Binding-site contacts:
Ligand atom C1 contacts residue ASN67 of chain 59.E at 1.4 Å.
Ligand atom C7 contacts residue ASN67 of chain 59.E at 3.6 Å.
Ligand atom N2 contacts residue ASN67 of chain 59.E at 2.9 Å (h-bond).
Ligand atom N2 contacts residue MET118 of chain 59.E at 3.9 Å.
Ligand atom O5 contacts residue ASN67 of chain 59.E at 2.4 Å (h-bond).
Ligand atom O7 contacts residue PHE90 of chain 59.E at 3.4 Å.
Ligand atom O7 contacts residue ARG89 of chain 59.E at 3.8 Å.
Ligand atom C7 contacts residue PHE90 of chain 59.E at 4.1 Å (hydrophobic).
Ligand atom C5 contacts residue ASN67 of chain 59.E at 3.7 Å.
Ligand atom C4 contacts residue ASN67 of chain 59.E at 4.2 Å.
Ligand atom C3 contacts residue ASN67 of chain 59.E at 3.8 Å.
Ligand atom O7 contacts residue ASN67 of chain 59.E at 4.5 Å.
Ligand atom C2 contacts residue ASN67 of chain 59.E at 2.5 Å.
Ligand atom C7 contacts residue MET118 of chain 59.E at 4.1 Å (hydrophobic).
Ligand atom C8 contacts residue ASN67 of chain 59.E at 3.9 Å.
Ligand atom O7 contacts residue MET118 of chain 59.E at 3.4 Å.

Sequence of chain 59.E:
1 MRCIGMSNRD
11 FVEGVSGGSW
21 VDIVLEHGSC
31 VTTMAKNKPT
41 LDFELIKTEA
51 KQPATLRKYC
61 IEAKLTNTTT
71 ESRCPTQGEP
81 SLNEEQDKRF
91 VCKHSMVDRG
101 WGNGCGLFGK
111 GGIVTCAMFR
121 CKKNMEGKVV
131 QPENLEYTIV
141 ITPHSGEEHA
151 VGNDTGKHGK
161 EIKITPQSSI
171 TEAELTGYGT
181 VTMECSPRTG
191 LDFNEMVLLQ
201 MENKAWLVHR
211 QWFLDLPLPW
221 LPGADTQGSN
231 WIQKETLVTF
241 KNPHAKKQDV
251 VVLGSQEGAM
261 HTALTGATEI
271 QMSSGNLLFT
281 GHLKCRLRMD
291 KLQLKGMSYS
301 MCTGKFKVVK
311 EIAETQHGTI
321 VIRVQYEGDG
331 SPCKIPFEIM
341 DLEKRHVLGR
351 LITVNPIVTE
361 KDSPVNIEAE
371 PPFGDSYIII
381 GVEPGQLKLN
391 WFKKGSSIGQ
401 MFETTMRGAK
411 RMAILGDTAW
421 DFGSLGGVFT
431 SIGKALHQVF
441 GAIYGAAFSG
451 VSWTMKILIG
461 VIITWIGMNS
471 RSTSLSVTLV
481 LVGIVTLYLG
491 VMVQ

This protein binds this small molecule.
Small molecule (SMILES): CC(=O)N[C@@H]1[C@@H](O)[C@H](O)[C@@H](CO)O[C@H]1O